Binding-site contacts:
Ligand atom O5 contacts residue ASN7 of chain 1.C at 2.3 Å (h-bond).
Ligand atom O5 contacts residue ALA5 of chain 1.C at 4.3 Å.
Ligand atom O6 contacts residue ALA5 of chain 1.C at 4.4 Å.
Ligand atom C8 contacts residue ASN7 of chain 1.C at 4.2 Å.
Ligand atom C1 contacts residue ASN7 of chain 1.C at 1.5 Å.
Ligand atom C2 contacts residue ASN7 of chain 1.C at 2.5 Å.
Ligand atom C4 contacts residue ASN7 of chain 1.C at 4.3 Å.
Ligand atom C7 contacts residue ASN7 of chain 1.C at 3.1 Å.
Ligand atom N2 contacts residue ASN7 of chain 1.C at 2.9 Å (h-bond).
Ligand atom C5 contacts residue ASN7 of chain 1.C at 3.7 Å.
Ligand atom O7 contacts residue ASN7 of chain 1.C at 3.2 Å (h-bond).
Ligand atom C3 contacts residue ASN7 of chain 1.C at 3.9 Å.

Sequence of chain 1.C:
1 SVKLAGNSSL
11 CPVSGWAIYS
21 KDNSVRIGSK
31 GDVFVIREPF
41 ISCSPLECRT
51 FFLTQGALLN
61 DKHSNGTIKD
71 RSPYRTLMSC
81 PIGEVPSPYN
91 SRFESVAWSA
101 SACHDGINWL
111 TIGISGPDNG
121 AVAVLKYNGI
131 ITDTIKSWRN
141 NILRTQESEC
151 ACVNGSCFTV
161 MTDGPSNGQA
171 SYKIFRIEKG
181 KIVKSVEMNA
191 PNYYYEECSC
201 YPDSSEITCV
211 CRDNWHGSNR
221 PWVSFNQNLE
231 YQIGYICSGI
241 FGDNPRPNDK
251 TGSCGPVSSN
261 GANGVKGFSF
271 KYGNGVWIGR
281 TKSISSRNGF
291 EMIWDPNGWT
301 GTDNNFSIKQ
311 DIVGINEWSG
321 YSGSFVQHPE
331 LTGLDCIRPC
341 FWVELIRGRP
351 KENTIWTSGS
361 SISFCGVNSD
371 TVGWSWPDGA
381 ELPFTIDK

The small molecule below binds the protein below.
Small molecule (SMILES): CC(=O)N[C@H]1[C@H](O[C@H]2[C@H](O)[C@@H](NC(C)=O)CO[C@@H]2CO)O[C@H](CO)[C@@H](O)[C@@H]1O